Sequence of chain 1.A:
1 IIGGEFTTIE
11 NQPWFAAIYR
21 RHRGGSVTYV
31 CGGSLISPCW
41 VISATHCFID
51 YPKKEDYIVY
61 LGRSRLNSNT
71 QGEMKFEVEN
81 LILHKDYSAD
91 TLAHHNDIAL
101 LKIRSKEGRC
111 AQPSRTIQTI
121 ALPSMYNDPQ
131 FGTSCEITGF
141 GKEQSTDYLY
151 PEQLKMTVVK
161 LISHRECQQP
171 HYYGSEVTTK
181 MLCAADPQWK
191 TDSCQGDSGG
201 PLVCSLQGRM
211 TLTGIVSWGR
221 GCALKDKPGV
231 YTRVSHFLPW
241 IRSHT

The small molecule below binds the protein below.
Small molecule (SMILES): CC(C)C[C@@H]1NC(=O)CNC(=O)[C@H](CCCN=C(N)N)NC(=O)[C@H](C)NC(=O)[C@H](CO)NC(=O)[C@@H](NC(=O)[C@H](C)NC(=O)CN)CSSC[C@@H](C=O)NC(=O)[C@H](C)NC(=O)[C@H](C)NC(=O)[C@H](Cc2cnc[nH]2)NC(=O)[C@H](CC(N)=O)NC(=O)[C@H](CCC(=O)O)NC1=O

Binding-site contacts:
Ligand atom ND2 contacts residue CYS47 of chain 1.A at 2.9 Å (h-bond).
Ligand atom CA contacts residue HIS94 of chain 1.A at 3.3 Å.
Ligand atom OD1 contacts residue ARG20 of chain 1.A at 2.9 Å (salt-bridge).
Ligand atom C contacts residue ASP50 of chain 1.A at 3.6 Å.
Ligand atom CG contacts residue CYS194 of chain 1.A at 3.4 Å (hydrophobic).
Ligand atom C contacts residue HIS46 of chain 1.A at 3.3 Å.
Ligand atom CZ contacts residue SER193 of chain 1.A at 3.3 Å.
Ligand atom OE2 contacts residue SER198 of chain 1.A at 3.0 Å (h-bond).
Ligand atom CD contacts residue SER198 of chain 1.A at 3.1 Å.
Ligand atom OE1 contacts residue GLY196 of chain 1.A at 2.8 Å (h-bond).
Ligand atom CZ contacts residue ASP192 of chain 1.A at 3.5 Å.
Ligand atom N contacts residue ASP50 of chain 1.A at 3.0 Å (salt-bridge).
Ligand atom CA contacts residue ASP50 of chain 1.A at 3.1 Å.
Ligand atom NH1 contacts residue ASP192 of chain 1.A at 2.9 Å (salt-bridge).
Ligand atom OE1 contacts residue GLN195 of chain 1.A at 3.5 Å.
Ligand atom N contacts residue SER217 of chain 1.A at 3.6 Å (h-bond).
Ligand atom N contacts residue HIS46 of chain 1.A at 3.4 Å (h-bond).
Ligand atom O contacts residue HIS46 of chain 1.A at 3.1 Å.
Ligand atom NE2 contacts residue HIS46 of chain 1.A at 3.5 Å (h-bond).
Ligand atom O contacts residue GLN195 of chain 1.A at 2.6 Å (h-bond).
Ligand atom NH2 contacts residue GLY221 of chain 1.A at 2.9 Å (h-bond).
Ligand atom OE1 contacts residue SER198 of chain 1.A at 2.6 Å (h-bond).
Ligand atom O contacts residue TRP218 of chain 1.A at 3.5 Å.
Ligand atom NH1 contacts residue SER193 of chain 1.A at 2.7 Å (h-bond).
Ligand atom CG contacts residue ASP50 of chain 1.A at 3.2 Å.
Ligand atom CB contacts residue CYS47 of chain 1.A at 3.4 Å (hydrophobic).
Ligand atom O contacts residue HIS94 of chain 1.A at 3.1 Å.
Ligand atom NE contacts residue SER193 of chain 1.A at 3.5 Å (h-bond).
Ligand atom CA contacts residue GLN195 of chain 1.A at 3.5 Å.
Ligand atom ND1 contacts residue ASP50 of chain 1.A at 3.2 Å (salt-bridge).
Ligand atom CD contacts residue SER193 of chain 1.A at 3.5 Å.
Ligand atom NH1 contacts residue GLY229 of chain 1.A at 3.2 Å.
Ligand atom NH2 contacts residue ASP192 of chain 1.A at 3.0 Å (salt-bridge).
Ligand atom O contacts residue TYR51 of chain 1.A at 3.6 Å.
Ligand atom CB contacts residue ASP50 of chain 1.A at 3.4 Å.
Ligand atom OE2 contacts residue HIS46 of chain 1.A at 2.8 Å (h-bond).
Ligand atom CA contacts residue HIS46 of chain 1.A at 3.4 Å.
Ligand atom CG contacts residue CYS47 of chain 1.A at 3.6 Å (hydrophobic).
Ligand atom ND2 contacts residue TYR57 of chain 1.A at 3.0 Å (h-bond).
Ligand atom CG contacts residue GLY196 of chain 1.A at 3.5 Å.